The small molecule below binds the protein below.
Small molecule (SMILES): CC(=O)N[C@H]1[C@H](O[C@H]2[C@H](O)[C@@H](NC(C)=O)CO[C@@H]2CO)O[C@H](CO)[C@@H](O[C@@H]2O[C@H](CO)[C@@H](O)[C@H](O)[C@@H]2O)[C@@H]1O

Sequence of chain 1.A:
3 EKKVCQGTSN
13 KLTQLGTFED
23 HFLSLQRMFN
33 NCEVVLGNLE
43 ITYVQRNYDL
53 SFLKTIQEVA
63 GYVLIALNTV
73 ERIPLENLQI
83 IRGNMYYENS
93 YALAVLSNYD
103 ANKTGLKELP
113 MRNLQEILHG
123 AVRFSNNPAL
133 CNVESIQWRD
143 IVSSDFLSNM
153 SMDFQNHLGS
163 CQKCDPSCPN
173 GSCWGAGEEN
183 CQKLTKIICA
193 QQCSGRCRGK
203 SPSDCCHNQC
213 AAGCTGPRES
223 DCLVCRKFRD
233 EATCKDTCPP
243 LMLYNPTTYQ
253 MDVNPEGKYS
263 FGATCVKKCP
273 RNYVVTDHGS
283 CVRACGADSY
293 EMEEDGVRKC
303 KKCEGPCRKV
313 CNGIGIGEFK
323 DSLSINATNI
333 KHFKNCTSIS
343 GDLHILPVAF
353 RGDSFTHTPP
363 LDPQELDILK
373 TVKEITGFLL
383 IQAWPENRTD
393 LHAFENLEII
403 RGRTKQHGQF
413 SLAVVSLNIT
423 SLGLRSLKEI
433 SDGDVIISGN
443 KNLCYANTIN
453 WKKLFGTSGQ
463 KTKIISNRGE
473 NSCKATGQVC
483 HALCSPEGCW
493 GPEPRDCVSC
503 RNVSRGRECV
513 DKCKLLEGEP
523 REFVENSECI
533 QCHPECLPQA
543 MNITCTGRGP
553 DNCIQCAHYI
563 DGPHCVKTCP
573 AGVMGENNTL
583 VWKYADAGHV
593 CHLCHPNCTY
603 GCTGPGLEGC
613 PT

Binding-site contacts:
Ligand atom C5 contacts residue ASN337 of chain 1.A at 3.5 Å.
Ligand atom O7 contacts residue ASN337 of chain 1.A at 3.3 Å (h-bond).
Ligand atom C3 contacts residue ASN337 of chain 1.A at 3.4 Å.
Ligand atom C2 contacts residue ASN337 of chain 1.A at 2.0 Å.
Ligand atom N2 contacts residue ASN337 of chain 1.A at 2.8 Å (h-bond).
Ligand atom O5 contacts residue ASN337 of chain 1.A at 2.3 Å (h-bond).
Ligand atom C8 contacts residue ALA289 of chain 1.A at 4.4 Å (hydrophobic).
Ligand atom C1 contacts residue ASN337 of chain 1.A at 1.4 Å.
Ligand atom C4 contacts residue ASN337 of chain 1.A at 3.9 Å.
Ligand atom O7 contacts residue PRO308 of chain 1.A at 4.2 Å.
Ligand atom O3 contacts residue ASN337 of chain 1.A at 4.0 Å.
Ligand atom C7 contacts residue ASN337 of chain 1.A at 3.4 Å.